This small molecule binds to this protein.
Small molecule (SMILES): CC(=O)N[C@@H]1[C@@H](O)[C@H](O)[C@@H](CO)O[C@H]1O

Binding-site contacts:
Ligand atom O5 contacts residue ASN7 of chain 4.A at 2.3 Å (h-bond).
Ligand atom C8 contacts residue SER9 of chain 4.A at 4.5 Å.
Ligand atom C2 contacts residue ASN7 of chain 4.A at 2.5 Å.
Ligand atom N2 contacts residue SER8 of chain 4.A at 4.4 Å.
Ligand atom O7 contacts residue ASN7 of chain 4.A at 3.7 Å.
Ligand atom N2 contacts residue ASN7 of chain 4.A at 3.2 Å (h-bond).
Ligand atom C3 contacts residue ASN7 of chain 4.A at 3.8 Å.
Ligand atom C7 contacts residue ASN7 of chain 4.A at 3.7 Å.
Ligand atom C8 contacts residue ASN7 of chain 4.A at 4.4 Å.
Ligand atom C8 contacts residue SER8 of chain 4.A at 3.8 Å.
Ligand atom C7 contacts residue SER8 of chain 4.A at 4.2 Å.
Ligand atom C4 contacts residue ASN7 of chain 4.A at 4.3 Å.
Ligand atom C1 contacts residue ASN7 of chain 4.A at 1.4 Å.
Ligand atom C5 contacts residue ASN7 of chain 4.A at 3.6 Å.

Sequence of chain 4.A:
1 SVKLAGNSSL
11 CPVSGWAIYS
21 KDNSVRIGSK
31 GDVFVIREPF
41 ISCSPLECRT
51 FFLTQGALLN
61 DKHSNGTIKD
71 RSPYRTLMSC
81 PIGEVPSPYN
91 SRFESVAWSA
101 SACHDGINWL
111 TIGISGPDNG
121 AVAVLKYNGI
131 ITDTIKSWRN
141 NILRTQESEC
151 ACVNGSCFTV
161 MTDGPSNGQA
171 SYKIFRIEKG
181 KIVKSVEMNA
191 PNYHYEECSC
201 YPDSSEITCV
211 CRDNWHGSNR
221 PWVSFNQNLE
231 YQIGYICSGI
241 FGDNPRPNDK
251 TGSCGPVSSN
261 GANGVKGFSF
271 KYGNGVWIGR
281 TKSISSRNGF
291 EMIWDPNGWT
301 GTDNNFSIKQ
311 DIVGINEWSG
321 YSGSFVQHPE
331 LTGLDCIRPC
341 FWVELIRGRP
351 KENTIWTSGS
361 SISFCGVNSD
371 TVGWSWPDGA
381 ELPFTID